Sequence of chain 1.E:
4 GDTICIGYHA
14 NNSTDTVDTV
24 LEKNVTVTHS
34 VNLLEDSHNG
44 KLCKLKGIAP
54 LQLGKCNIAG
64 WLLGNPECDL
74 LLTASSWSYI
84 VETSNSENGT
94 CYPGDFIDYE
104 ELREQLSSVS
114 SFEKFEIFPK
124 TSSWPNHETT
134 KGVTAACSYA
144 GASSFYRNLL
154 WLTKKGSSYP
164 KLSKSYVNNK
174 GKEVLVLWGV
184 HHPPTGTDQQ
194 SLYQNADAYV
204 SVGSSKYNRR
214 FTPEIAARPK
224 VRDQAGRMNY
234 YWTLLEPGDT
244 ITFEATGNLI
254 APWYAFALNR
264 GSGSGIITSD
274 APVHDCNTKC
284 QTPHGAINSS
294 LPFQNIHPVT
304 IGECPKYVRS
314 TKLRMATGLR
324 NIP

Binding-site contacts:
Ligand atom O7 contacts residue ASN68 of chain 1.E at 3.2 Å (h-bond).
Ligand atom C3 contacts residue ARG225 of chain 1.E at 3.3 Å.
Ligand atom O7 contacts residue CYS94 of chain 1.E at 3.5 Å.
Ligand atom O5 contacts residue ASN91 of chain 1.E at 1.5 Å (h-bond).
Ligand atom C6 contacts residue ASN91 of chain 1.E at 3.9 Å.
Ligand atom C7 contacts residue CYS94 of chain 1.E at 4.1 Å (hydrophobic).
Ligand atom O3 contacts residue ARG225 of chain 1.E at 2.3 Å (salt-bridge).
Ligand atom C5 contacts residue ARG225 of chain 1.E at 4.2 Å.
Ligand atom C1 contacts residue GLU70 of chain 1.E at 4.2 Å.
Ligand atom C8 contacts residue CYS94 of chain 1.E at 3.9 Å (hydrophobic).
Ligand atom O6 contacts residue ARG225 of chain 1.E at 4.4 Å.
Ligand atom O5 contacts residue GLU90 of chain 1.E at 4.2 Å.
Ligand atom C7 contacts residue ASN91 of chain 1.E at 3.9 Å.
Ligand atom C5 contacts residue ASN91 of chain 1.E at 2.9 Å.
Ligand atom C4 contacts residue ARG225 of chain 1.E at 4.0 Å.
Ligand atom O7 contacts residue ARG225 of chain 1.E at 4.0 Å.
Ligand atom C7 contacts residue GLU70 of chain 1.E at 3.9 Å.
Ligand atom C8 contacts residue ALA139 of chain 1.E at 4.2 Å (hydrophobic).
Ligand atom C7 contacts residue ARG225 of chain 1.E at 3.8 Å.
Ligand atom N2 contacts residue ASN91 of chain 1.E at 3.5 Å (h-bond).
Ligand atom N2 contacts residue GLU70 of chain 1.E at 3.8 Å.
Ligand atom O6 contacts residue ASN91 of chain 1.E at 4.2 Å.
Ligand atom C8 contacts residue ARG225 of chain 1.E at 4.3 Å.
Ligand atom C7 contacts residue ASN68 of chain 1.E at 3.9 Å.
Ligand atom C1 contacts residue ASN91 of chain 1.E at 1.4 Å.
Ligand atom O7 contacts residue ASN91 of chain 1.E at 3.7 Å.
Ligand atom O6 contacts residue GLU90 of chain 1.E at 3.6 Å.
Ligand atom C8 contacts residue GLU70 of chain 1.E at 3.8 Å.
Ligand atom C3 contacts residue ASN91 of chain 1.E at 3.6 Å.
Ligand atom N2 contacts residue ARG225 of chain 1.E at 3.6 Å (salt-bridge).
Ligand atom C6 contacts residue ARG225 of chain 1.E at 3.7 Å.
Ligand atom C2 contacts residue ARG225 of chain 1.E at 3.4 Å.
Ligand atom C8 contacts residue CYS140 of chain 1.E at 4.2 Å (hydrophobic).
Ligand atom C8 contacts residue SER141 of chain 1.E at 3.9 Å.
Ligand atom C6 contacts residue GLU90 of chain 1.E at 4.0 Å.
Ligand atom C8 contacts residue ASN68 of chain 1.E at 3.7 Å.
Ligand atom C4 contacts residue ASN91 of chain 1.E at 3.7 Å.
Ligand atom C2 contacts residue ASN91 of chain 1.E at 2.5 Å.
Ligand atom O5 contacts residue ARG225 of chain 1.E at 3.7 Å.

This small molecule binds to this protein.
Small molecule (SMILES): CC(=O)N[C@H]1[C@H](O[C@H]2[C@H](O)[C@@H](NC(C)=O)CO[C@@H]2CO)O[C@H](CO)[C@@H](O[C@@H]2O[C@H](CO)[C@@H](O)[C@H](O)[C@@H]2O)[C@@H]1O